Sequence of chain 1.B:
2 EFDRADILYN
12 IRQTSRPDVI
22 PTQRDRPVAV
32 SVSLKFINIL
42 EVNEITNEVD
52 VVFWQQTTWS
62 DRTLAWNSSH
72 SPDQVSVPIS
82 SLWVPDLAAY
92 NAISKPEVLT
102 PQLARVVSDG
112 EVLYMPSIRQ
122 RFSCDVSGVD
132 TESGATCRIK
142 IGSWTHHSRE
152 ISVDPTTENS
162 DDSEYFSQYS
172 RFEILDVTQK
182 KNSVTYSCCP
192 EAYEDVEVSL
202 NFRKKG

Binding-site contacts:
Ligand atom C1 contacts residue SER70 of chain 1.B at 4.0 Å.
Ligand atom O5 contacts residue ASN68 of chain 1.B at 2.4 Å (h-bond).
Ligand atom C2 contacts residue ASN68 of chain 1.B at 2.3 Å.
Ligand atom C7 contacts residue ASN68 of chain 1.B at 4.0 Å.
Ligand atom C3 contacts residue ASN68 of chain 1.B at 3.7 Å.
Ligand atom C6 contacts residue SER70 of chain 1.B at 4.2 Å.
Ligand atom O6 contacts residue HIS71 of chain 1.B at 3.9 Å.
Ligand atom O6 contacts residue SER70 of chain 1.B at 3.5 Å (h-bond).
Ligand atom C1 contacts residue ASN68 of chain 1.B at 1.4 Å.
Ligand atom C4 contacts residue ASN68 of chain 1.B at 4.2 Å.
Ligand atom N2 contacts residue ASN68 of chain 1.B at 2.8 Å (h-bond).
Ligand atom O5 contacts residue SER70 of chain 1.B at 3.6 Å.
Ligand atom O6 contacts residue GLU2 of chain 1.B at 4.2 Å.
Ligand atom C5 contacts residue ASN68 of chain 1.B at 3.6 Å.
Ligand atom C5 contacts residue SER70 of chain 1.B at 3.9 Å.

This protein binds this small molecule.
Small molecule (SMILES): CC(=O)N[C@@H]1[C@@H](O)[C@H](O)[C@@H](CO)O[C@H]1O